Sequence of chain 31.D:
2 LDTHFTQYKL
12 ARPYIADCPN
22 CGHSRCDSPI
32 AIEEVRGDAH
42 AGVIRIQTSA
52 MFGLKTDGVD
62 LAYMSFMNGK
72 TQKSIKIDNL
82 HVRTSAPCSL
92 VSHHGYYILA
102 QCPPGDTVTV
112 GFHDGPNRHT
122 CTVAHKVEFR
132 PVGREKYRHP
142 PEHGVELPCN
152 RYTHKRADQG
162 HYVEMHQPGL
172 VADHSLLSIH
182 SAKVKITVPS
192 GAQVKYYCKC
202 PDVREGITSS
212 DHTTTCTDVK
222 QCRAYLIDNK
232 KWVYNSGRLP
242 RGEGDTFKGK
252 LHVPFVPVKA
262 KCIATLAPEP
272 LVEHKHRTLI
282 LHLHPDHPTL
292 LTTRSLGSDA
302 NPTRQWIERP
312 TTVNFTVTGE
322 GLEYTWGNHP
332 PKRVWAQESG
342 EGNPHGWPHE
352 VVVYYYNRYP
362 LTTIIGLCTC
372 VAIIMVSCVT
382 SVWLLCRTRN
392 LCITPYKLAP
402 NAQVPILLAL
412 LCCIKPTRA

Sequence of chain 31.H:
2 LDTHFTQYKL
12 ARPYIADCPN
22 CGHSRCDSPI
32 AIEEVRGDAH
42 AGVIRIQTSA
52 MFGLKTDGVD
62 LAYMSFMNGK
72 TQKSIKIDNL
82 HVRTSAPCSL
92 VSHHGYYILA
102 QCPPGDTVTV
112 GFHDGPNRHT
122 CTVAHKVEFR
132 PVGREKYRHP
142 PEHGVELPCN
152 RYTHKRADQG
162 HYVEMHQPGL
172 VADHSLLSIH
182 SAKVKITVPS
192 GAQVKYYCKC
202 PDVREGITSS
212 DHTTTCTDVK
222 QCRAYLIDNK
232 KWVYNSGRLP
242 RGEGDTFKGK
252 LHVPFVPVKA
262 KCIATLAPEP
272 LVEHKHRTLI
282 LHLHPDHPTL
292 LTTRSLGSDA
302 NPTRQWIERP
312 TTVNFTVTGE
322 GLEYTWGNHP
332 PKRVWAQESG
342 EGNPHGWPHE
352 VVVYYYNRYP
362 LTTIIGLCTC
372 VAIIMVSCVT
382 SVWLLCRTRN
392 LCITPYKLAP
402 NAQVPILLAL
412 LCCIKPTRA

A protein and the small-molecule ligand that binds it are described below.
Small molecule (SMILES): O=C(O)[C@@H]1O[C@H](O[C@H]2[C@@H](OS(=O)(=O)O)O[C@@H](O)[C@H](NS(=O)(=O)O)[C@H]2O)[C@@H](OS(=O)(=O)O)[C@H](O)[C@@H]1O

Binding-site contacts:
Ligand atom SAG contacts residue HIS82 of chain 31.D at 3.7 Å.
Ligand atom O3 contacts residue HIS114 of chain 31.D at 3.3 Å (h-bond).
Ligand atom SBB contacts residue HIS82 of chain 31.F at 3.5 Å (h-bond).
Ligand atom O6B contacts residue ASN80 of chain 31.D at 3.0 Å (h-bond).
Ligand atom OBA contacts residue HIS114 of chain 31.D at 3.0 Å (h-bond).
Ligand atom OAH contacts residue HIS82 of chain 31.D at 3.1 Å (h-bond).
Ligand atom OBF contacts residue HIS82 of chain 31.F at 3.9 Å.
Ligand atom OAB contacts residue ARG119 of chain 31.H at 3.5 Å.
Ligand atom O1 contacts residue HIS114 of chain 31.H at 2.8 Å (h-bond).
Ligand atom C5 contacts residue HIS82 of chain 31.H at 4.0 Å.
Ligand atom OBI contacts residue HIS114 of chain 31.F at 3.0 Å (h-bond).
Ligand atom SBG contacts residue HIS114 of chain 31.F at 3.5 Å (h-bond).
Ligand atom OAH contacts residue ASN80 of chain 31.D at 3.2 Å (h-bond).
Ligand atom C1 contacts residue HIS114 of chain 31.H at 3.5 Å.
Ligand atom C1 contacts residue HIS82 of chain 31.H at 3.7 Å.
Ligand atom OAF contacts residue HIS114 of chain 31.H at 4.1 Å.
Ligand atom O5 contacts residue HIS82 of chain 31.H at 3.2 Å (h-bond).
Ligand atom O3 contacts residue HIS82 of chain 31.D at 3.9 Å.
Ligand atom C2 contacts residue HIS82 of chain 31.D at 4.2 Å.
Ligand atom OAB contacts residue HIS114 of chain 31.H at 3.3 Å.
Ligand atom OBC contacts residue HIS114 of chain 31.D at 4.1 Å.
Ligand atom O4 contacts residue HIS114 of chain 31.D at 3.6 Å.
Ligand atom OBE contacts residue HIS82 of chain 31.F at 2.9 Å (h-bond).
Ligand atom SAG contacts residue HIS114 of chain 31.H at 4.1 Å.
Ligand atom OBF contacts residue HIS114 of chain 31.F at 3.9 Å.
Ligand atom O4 contacts residue ASN80 of chain 31.D at 3.1 Å (h-bond).
Ligand atom C4 contacts residue ASN80 of chain 31.D at 4.0 Å.
Ligand atom N2 contacts residue HIS114 of chain 31.H at 4.1 Å.
Ligand atom OAF contacts residue HIS82 of chain 31.D at 3.2 Å (h-bond).
Ligand atom OBA contacts residue HIS82 of chain 31.D at 4.2 Å.
Ligand atom SAG contacts residue ASN80 of chain 31.D at 4.3 Å.
Ligand atom C6 contacts residue ASN80 of chain 31.D at 3.8 Å.
Ligand atom SBG contacts residue HIS82 of chain 31.F at 4.0 Å.
Ligand atom SBB contacts residue HIS114 of chain 31.D at 4.2 Å.
Ligand atom OBH contacts residue HIS114 of chain 31.F at 3.1 Å (h-bond).
Ligand atom OBC contacts residue HIS82 of chain 31.F at 3.2 Å (h-bond).
Ligand atom C3 contacts residue HIS82 of chain 31.D at 4.3 Å.
Ligand atom OBI contacts residue HIS82 of chain 31.F at 2.9 Å.
Ligand atom O2 contacts residue HIS82 of chain 31.F at 4.0 Å.
Ligand atom O1 contacts residue HIS82 of chain 31.H at 3.6 Å.

Sequence of chain 31.F:
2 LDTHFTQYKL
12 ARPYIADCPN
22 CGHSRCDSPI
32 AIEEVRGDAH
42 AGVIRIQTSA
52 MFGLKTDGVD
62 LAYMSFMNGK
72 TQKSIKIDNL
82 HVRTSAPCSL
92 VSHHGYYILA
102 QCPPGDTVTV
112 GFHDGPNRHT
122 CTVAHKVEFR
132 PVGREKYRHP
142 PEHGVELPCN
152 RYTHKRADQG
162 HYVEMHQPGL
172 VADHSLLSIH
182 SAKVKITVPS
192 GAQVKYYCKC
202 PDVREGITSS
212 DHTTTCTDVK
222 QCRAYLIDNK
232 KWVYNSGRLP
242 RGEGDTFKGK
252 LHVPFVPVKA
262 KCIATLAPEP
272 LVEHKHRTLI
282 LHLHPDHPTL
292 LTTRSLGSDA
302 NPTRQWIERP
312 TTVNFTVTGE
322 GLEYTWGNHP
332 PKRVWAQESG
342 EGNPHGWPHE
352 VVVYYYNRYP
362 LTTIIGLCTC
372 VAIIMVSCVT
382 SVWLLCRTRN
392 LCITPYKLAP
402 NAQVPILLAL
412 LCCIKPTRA